Sequence of chain 1.A:
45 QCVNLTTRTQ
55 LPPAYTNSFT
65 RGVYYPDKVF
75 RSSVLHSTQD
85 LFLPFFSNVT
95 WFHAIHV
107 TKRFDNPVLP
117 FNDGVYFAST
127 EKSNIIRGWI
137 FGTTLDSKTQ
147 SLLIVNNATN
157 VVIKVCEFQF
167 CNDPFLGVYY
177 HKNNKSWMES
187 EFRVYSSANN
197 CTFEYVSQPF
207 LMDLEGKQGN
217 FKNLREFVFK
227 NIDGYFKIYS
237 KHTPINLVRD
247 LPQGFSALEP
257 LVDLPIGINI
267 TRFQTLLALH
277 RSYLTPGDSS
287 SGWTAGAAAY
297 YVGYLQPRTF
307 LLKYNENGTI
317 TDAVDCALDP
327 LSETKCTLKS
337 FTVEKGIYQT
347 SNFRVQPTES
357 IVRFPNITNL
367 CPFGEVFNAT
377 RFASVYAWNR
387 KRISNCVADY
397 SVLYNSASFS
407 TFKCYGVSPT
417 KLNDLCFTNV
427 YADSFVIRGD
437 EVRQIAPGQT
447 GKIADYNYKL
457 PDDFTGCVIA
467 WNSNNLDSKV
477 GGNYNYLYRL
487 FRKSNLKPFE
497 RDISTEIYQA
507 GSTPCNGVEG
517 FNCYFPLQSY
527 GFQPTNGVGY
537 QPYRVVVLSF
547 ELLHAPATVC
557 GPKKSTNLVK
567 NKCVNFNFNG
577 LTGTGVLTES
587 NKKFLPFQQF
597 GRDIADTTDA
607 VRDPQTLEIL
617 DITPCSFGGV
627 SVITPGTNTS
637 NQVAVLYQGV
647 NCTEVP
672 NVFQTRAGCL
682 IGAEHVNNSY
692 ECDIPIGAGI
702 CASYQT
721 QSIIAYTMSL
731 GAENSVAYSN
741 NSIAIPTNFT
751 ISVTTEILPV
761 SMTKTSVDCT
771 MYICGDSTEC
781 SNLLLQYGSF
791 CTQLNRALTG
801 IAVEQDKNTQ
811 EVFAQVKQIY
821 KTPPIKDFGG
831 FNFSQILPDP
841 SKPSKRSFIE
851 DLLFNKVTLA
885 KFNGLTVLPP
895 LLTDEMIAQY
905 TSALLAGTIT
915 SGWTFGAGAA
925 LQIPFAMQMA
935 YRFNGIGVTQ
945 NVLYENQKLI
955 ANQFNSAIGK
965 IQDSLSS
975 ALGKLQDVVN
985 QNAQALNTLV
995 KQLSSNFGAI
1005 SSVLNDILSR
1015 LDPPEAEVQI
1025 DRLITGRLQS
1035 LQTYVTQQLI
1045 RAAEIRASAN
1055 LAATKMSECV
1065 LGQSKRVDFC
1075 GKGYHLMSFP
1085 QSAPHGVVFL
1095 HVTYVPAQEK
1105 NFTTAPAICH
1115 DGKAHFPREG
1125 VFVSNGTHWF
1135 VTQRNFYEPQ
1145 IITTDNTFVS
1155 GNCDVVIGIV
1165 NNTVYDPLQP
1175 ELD

Binding-site contacts:
Ligand atom O5 contacts residue TYR59 of chain 1.A at 3.6 Å.
Ligand atom O5 contacts residue ASN92 of chain 1.A at 2.3 Å (h-bond).
Ligand atom C5 contacts residue TYR59 of chain 1.A at 3.5 Å (hydrophobic).
Ligand atom C4 contacts residue ASN92 of chain 1.A at 4.2 Å.
Ligand atom O7 contacts residue TYR59 of chain 1.A at 3.3 Å.
Ligand atom C8 contacts residue ASN61 of chain 1.A at 4.2 Å.
Ligand atom C2 contacts residue ASN92 of chain 1.A at 2.4 Å.
Ligand atom C1 contacts residue ASN92 of chain 1.A at 1.4 Å.
Ligand atom C7 contacts residue TYR59 of chain 1.A at 4.1 Å (hydrophobic).
Ligand atom C3 contacts residue TYR59 of chain 1.A at 4.5 Å (hydrophobic).
Ligand atom C7 contacts residue ASN92 of chain 1.A at 3.6 Å.
Ligand atom C1 contacts residue TYR59 of chain 1.A at 3.7 Å (hydrophobic).
Ligand atom C5 contacts residue ASN92 of chain 1.A at 3.7 Å.
Ligand atom C8 contacts residue TYR59 of chain 1.A at 3.3 Å (hydrophobic).
Ligand atom O7 contacts residue ASN92 of chain 1.A at 3.8 Å.
Ligand atom C4 contacts residue TYR59 of chain 1.A at 4.3 Å (hydrophobic).
Ligand atom C3 contacts residue ASN92 of chain 1.A at 3.7 Å.
Ligand atom O4 contacts residue TYR59 of chain 1.A at 4.1 Å.
Ligand atom N2 contacts residue ASN92 of chain 1.A at 2.9 Å (h-bond).
Ligand atom C6 contacts residue TYR59 of chain 1.A at 3.4 Å (hydrophobic).

This protein binds this small molecule.
Small molecule (SMILES): CC(=O)N[C@H]1[C@H](O[C@H]2[C@H](O)[C@@H](NC(C)=O)CO[C@@H]2CO)O[C@H](CO)[C@@H](O)[C@@H]1O